Sequence of chain 6.F:
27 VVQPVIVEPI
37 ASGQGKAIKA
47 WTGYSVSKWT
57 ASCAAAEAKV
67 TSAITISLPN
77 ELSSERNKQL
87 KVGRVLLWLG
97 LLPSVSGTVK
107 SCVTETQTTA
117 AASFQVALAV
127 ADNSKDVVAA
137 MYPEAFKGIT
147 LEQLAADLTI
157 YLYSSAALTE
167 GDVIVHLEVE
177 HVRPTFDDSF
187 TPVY

Sequence of chain 4.E:
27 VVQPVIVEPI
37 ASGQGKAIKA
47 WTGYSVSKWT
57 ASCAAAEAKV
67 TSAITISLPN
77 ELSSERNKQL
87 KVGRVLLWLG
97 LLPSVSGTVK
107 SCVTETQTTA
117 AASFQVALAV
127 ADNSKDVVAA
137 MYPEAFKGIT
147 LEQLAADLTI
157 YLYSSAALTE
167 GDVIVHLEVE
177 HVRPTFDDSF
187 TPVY

Binding-site contacts:
Ligand atom C8 contacts residue GLU140 of chain 4.E at 4.1 Å.
Ligand atom N1 contacts residue TRP47 of chain 4.E at 3.8 Å.
Ligand atom N7 contacts residue LYS143 of chain 4.E at 3.7 Å.
Ligand atom C1' contacts residue LYS143 of chain 4.E at 4.0 Å.
Ligand atom C4 contacts residue TRP47 of chain 4.E at 3.9 Å (hydrophobic).
Ligand atom C1' contacts residue GLU140 of chain 4.E at 3.2 Å.
Ligand atom N6 contacts residue TRP47 of chain 4.E at 4.2 Å.
Ligand atom C8 contacts residue TRP47 of chain 4.E at 4.0 Å (hydrophobic).
Ligand atom O2' contacts residue GLU140 of chain 4.E at 3.0 Å (salt-bridge).
Ligand atom N9 contacts residue GLU140 of chain 4.E at 4.1 Å.
Ligand atom O4' contacts residue TRP47 of chain 4.E at 4.0 Å.
Ligand atom N9 contacts residue LYS143 of chain 4.E at 3.8 Å.
Ligand atom OP1 contacts residue LYS45 of chain 6.F at 4.3 Å.
Ligand atom N3 contacts residue TRP47 of chain 4.E at 3.9 Å.
Ligand atom C8 contacts residue LYS143 of chain 4.E at 2.8 Å.
Ligand atom N9 contacts residue TRP47 of chain 4.E at 4.0 Å.
Ligand atom C2 contacts residue TRP47 of chain 4.E at 3.8 Å (hydrophobic).
Ligand atom C2' contacts residue GLU140 of chain 4.E at 3.5 Å.
Ligand atom N7 contacts residue TRP47 of chain 4.E at 4.0 Å.
Ligand atom C5 contacts residue TRP47 of chain 4.E at 4.0 Å (hydrophobic).
Ligand atom O4' contacts residue GLU140 of chain 4.E at 4.1 Å.
Ligand atom C6 contacts residue TRP47 of chain 4.E at 3.9 Å (hydrophobic).
Ligand atom C2' contacts residue LYS143 of chain 4.E at 4.5 Å.
Ligand atom C1' contacts residue TRP47 of chain 4.E at 4.3 Å (hydrophobic).
Ligand atom O4' contacts residue LYS143 of chain 4.E at 4.2 Å.

This protein binds this small molecule.
Small molecule (SMILES): Nc1ncnc2c1ncn2[C@@H]1O[C@H](COP(=O)=O)[C@@H](O[P](=O)(O)OC[C@H]2O[C@@H](n3ccc(=O)[nH]c3=O)[C@H](O)[C@@H]2O)[C@H]1O